Sequence of chain 2.A:
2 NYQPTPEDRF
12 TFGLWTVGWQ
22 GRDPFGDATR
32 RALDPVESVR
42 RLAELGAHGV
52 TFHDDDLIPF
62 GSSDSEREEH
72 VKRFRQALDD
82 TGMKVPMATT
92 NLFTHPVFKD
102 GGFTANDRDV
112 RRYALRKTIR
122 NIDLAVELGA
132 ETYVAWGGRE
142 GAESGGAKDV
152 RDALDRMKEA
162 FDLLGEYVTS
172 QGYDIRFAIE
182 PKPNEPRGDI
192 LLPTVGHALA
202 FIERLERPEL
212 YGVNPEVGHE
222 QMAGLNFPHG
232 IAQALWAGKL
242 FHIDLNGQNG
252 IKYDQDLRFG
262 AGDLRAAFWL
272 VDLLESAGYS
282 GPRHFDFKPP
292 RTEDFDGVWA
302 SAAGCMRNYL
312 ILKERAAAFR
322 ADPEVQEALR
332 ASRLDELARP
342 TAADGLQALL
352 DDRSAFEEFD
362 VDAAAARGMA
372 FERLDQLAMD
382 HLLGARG

Sequence of chain 3.A:
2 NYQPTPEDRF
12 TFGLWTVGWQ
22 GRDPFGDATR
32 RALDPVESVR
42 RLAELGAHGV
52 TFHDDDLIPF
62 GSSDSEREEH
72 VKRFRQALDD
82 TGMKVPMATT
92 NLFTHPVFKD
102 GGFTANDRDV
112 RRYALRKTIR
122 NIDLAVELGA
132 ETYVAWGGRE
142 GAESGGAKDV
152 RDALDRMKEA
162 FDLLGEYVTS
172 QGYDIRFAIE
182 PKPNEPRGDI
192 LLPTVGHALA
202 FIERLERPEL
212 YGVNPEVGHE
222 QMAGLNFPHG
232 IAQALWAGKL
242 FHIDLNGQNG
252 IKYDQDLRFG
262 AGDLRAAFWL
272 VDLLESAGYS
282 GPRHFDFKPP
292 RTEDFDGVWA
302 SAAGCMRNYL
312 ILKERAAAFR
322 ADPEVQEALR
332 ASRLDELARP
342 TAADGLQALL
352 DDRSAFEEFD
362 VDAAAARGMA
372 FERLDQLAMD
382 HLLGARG

A protein and the small-molecule ligand that binds it are described below.
Small molecule (SMILES): OC[C@H]1O[C@](O)(CO)[C@@H](O)[C@@H]1O

Binding-site contacts:
Ligand atom O6 contacts residue ASP153 of chain 2.A at 3.6 Å (salt-bridge).
Ligand atom O4 contacts residue ARG152 of chain 2.A at 3.8 Å.
Ligand atom C2 contacts residue ASP150 of chain 2.A at 4.4 Å.
Ligand atom C4 contacts residue ASP153 of chain 2.A at 2.7 Å.
Ligand atom C3 contacts residue ARG152 of chain 2.A at 4.5 Å.
Ligand atom O6 contacts residue ALA339 of chain 3.A at 3.3 Å (h-bond).
Ligand atom C3 contacts residue ASP153 of chain 2.A at 2.6 Å.
Ligand atom O4 contacts residue ASP156 of chain 2.A at 3.2 Å (salt-bridge).
Ligand atom C2 contacts residue ASP153 of chain 2.A at 3.2 Å.
Ligand atom O5 contacts residue ASP153 of chain 2.A at 3.1 Å (salt-bridge).
Ligand atom O5 contacts residue ALA339 of chain 3.A at 4.2 Å.
Ligand atom C1 contacts residue ALA339 of chain 3.A at 4.0 Å (hydrophobic).
Ligand atom C1 contacts residue ASP153 of chain 2.A at 2.4 Å.
Ligand atom C5 contacts residue ASP153 of chain 2.A at 2.4 Å.
Ligand atom O1 contacts residue ASP150 of chain 2.A at 4.3 Å.
Ligand atom C4 contacts residue ASP156 of chain 2.A at 4.5 Å.
Ligand atom O3 contacts residue ARG152 of chain 2.A at 3.3 Å (salt-bridge).
Ligand atom O1 contacts residue ASP153 of chain 2.A at 3.7 Å.
Ligand atom O3 contacts residue ASP150 of chain 2.A at 3.0 Å (salt-bridge).
Ligand atom C6 contacts residue ASP153 of chain 2.A at 3.5 Å.
Ligand atom C3 contacts residue ASP150 of chain 2.A at 3.7 Å.
Ligand atom O4 contacts residue ASP153 of chain 2.A at 2.7 Å (salt-bridge).
Ligand atom C1 contacts residue ASP150 of chain 2.A at 4.1 Å.
Ligand atom O3 contacts residue ASP153 of chain 2.A at 3.7 Å.